The protein below binds the small molecule below.
Small molecule (SMILES): CC(=O)N[C@@H]1[C@@H](O)[C@H](O)[C@@H](CO)O[C@H]1O

Sequence of chain 1.B:
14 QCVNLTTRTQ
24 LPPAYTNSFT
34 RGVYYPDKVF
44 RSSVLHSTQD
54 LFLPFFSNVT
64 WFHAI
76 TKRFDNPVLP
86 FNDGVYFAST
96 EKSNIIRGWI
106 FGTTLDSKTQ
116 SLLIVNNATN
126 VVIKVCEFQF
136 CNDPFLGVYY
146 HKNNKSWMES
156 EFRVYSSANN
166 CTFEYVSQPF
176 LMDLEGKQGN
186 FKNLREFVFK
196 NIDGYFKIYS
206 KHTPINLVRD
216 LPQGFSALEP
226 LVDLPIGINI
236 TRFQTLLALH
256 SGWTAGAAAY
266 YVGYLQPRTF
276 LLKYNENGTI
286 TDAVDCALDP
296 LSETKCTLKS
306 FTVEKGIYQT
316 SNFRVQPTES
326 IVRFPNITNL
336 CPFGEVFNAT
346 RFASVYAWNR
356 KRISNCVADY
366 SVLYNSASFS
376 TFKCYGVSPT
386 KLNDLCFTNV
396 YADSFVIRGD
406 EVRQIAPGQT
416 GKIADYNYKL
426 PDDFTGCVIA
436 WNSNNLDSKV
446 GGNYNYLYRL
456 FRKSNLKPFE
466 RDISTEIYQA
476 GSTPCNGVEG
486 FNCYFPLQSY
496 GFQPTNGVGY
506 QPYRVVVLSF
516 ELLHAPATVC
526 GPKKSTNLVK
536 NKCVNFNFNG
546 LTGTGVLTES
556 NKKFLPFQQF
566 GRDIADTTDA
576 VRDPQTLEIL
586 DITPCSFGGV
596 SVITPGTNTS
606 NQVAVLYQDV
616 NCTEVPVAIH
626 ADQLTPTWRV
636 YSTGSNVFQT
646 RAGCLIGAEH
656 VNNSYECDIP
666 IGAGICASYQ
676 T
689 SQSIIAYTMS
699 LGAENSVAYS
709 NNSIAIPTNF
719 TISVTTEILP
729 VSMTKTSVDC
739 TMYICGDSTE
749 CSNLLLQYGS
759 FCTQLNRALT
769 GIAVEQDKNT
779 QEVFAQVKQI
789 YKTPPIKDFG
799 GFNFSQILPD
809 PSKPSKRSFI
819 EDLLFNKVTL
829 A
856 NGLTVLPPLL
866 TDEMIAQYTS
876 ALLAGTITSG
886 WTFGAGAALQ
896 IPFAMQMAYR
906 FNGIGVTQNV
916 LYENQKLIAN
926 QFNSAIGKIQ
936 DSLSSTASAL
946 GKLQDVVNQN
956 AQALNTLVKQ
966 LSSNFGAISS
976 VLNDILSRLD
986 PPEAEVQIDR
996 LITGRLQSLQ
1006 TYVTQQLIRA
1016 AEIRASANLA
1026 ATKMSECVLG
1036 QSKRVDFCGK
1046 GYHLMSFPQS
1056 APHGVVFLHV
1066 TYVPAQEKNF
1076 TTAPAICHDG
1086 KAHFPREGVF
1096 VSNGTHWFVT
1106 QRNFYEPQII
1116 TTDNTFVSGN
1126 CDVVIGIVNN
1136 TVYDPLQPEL

Binding-site contacts:
Ligand atom C2 contacts residue ASN603 of chain 1.B at 2.5 Å.
Ligand atom O6 contacts residue ASN603 of chain 1.B at 4.2 Å.
Ligand atom C8 contacts residue ASN603 of chain 1.B at 3.2 Å.
Ligand atom N2 contacts residue ASN603 of chain 1.B at 3.0 Å (h-bond).
Ligand atom C3 contacts residue ASN603 of chain 1.B at 3.9 Å.
Ligand atom C5 contacts residue ASN603 of chain 1.B at 3.7 Å.
Ligand atom O7 contacts residue ASN603 of chain 1.B at 3.8 Å.
Ligand atom C8 contacts residue THR604 of chain 1.B at 3.5 Å.
Ligand atom C4 contacts residue ASN603 of chain 1.B at 4.3 Å.
Ligand atom C1 contacts residue ASN603 of chain 1.B at 1.4 Å.
Ligand atom O5 contacts residue ASN603 of chain 1.B at 2.4 Å (h-bond).
Ligand atom C7 contacts residue ASN603 of chain 1.B at 3.2 Å.